Binding-site contacts:
Ligand atom N2 contacts residue TRP529 of chain 1.B at 3.4 Å.
Ligand atom F1 contacts residue HIS516 of chain 1.B at 3.0 Å.
Ligand atom N4 contacts residue GLY193 of chain 1.B at 2.9 Å (h-bond).
Ligand atom F3 contacts residue HIS516 of chain 1.B at 3.0 Å.
Ligand atom C7 contacts residue TRP529 of chain 1.B at 3.2 Å (hydrophobic).
Ligand atom N3 contacts residue ARG227 of chain 1.B at 3.3 Å.
Ligand atom C16 contacts residue ARG227 of chain 1.B at 3.8 Å.
Ligand atom F2 contacts residue HIS516 of chain 1.B at 2.7 Å.
Ligand atom F3 contacts residue SER46 of chain 1.B at 3.7 Å.
Ligand atom S1 contacts residue ARG537 of chain 1.B at 3.8 Å.
Ligand atom N4 contacts residue MET225 of chain 1.B at 2.9 Å (h-bond).
Ligand atom C12 contacts residue GLU44 of chain 1.B at 3.6 Å.
Ligand atom N3 contacts residue PRO41 of chain 1.B at 3.6 Å.
Ligand atom C1 contacts residue GLU44 of chain 1.B at 3.3 Å.
Ligand atom O3 contacts residue ARG227 of chain 1.B at 3.5 Å (salt-bridge).
Ligand atom N5 contacts residue ARG537 of chain 1.B at 3.1 Å (salt-bridge).
Ligand atom N4 contacts residue PRO41 of chain 1.B at 3.8 Å.
Ligand atom C7 contacts residue ALA533 of chain 1.B at 3.8 Å (hydrophobic).
Ligand atom C17 contacts residue PRO41 of chain 1.B at 3.7 Å (hydrophobic).
Ligand atom C11 contacts residue ALA533 of chain 1.B at 3.8 Å (hydrophobic).
Ligand atom C10 contacts residue ALA533 of chain 1.B at 3.4 Å (hydrophobic).
Ligand atom C4 contacts residue GLU44 of chain 1.B at 3.7 Å.
Ligand atom O2 contacts residue TRP529 of chain 1.B at 3.5 Å.
Ligand atom C17 contacts residue ARG227 of chain 1.B at 3.6 Å.
Ligand atom C8 contacts residue ALA533 of chain 1.B at 3.6 Å (hydrophobic).
Ligand atom C6 contacts residue ALA533 of chain 1.B at 3.7 Å (hydrophobic).
Ligand atom F3 contacts residue GLU44 of chain 1.B at 3.2 Å.
Ligand atom C14 contacts residue HIS516 of chain 1.B at 3.0 Å.
Ligand atom O1 contacts residue ARG537 of chain 1.B at 3.2 Å (salt-bridge).
Ligand atom C9 contacts residue ALA533 of chain 1.B at 3.3 Å (hydrophobic).
Ligand atom F1 contacts residue ARG537 of chain 1.B at 3.5 Å.
Ligand atom N4 contacts residue ARG227 of chain 1.B at 3.3 Å (salt-bridge).
Ligand atom O2 contacts residue ASP229 of chain 1.B at 3.5 Å (salt-bridge).
Ligand atom O2 contacts residue ARG227 of chain 1.B at 3.6 Å.
Ligand atom C6 contacts residue TRP529 of chain 1.B at 3.5 Å (hydrophobic).
Ligand atom O3 contacts residue TRP529 of chain 1.B at 3.5 Å.
Ligand atom O3 contacts residue LYS526 of chain 1.B at 3.4 Å.
Ligand atom N4 contacts residue ASN221 of chain 1.B at 3.7 Å.
Ligand atom N5 contacts residue VAL40 of chain 1.B at 3.5 Å.
Ligand atom C13 contacts residue GLU44 of chain 1.B at 3.1 Å.

A protein and the small-molecule ligand that binds it are described below.
Small molecule (SMILES): CC#C[C@H]1CN(S(=O)(=O)c2ccc(N)nc2)CCN1c1ccc(S(=N)(=O)C(F)(F)F)cc1

Sequence of chain 1.B:
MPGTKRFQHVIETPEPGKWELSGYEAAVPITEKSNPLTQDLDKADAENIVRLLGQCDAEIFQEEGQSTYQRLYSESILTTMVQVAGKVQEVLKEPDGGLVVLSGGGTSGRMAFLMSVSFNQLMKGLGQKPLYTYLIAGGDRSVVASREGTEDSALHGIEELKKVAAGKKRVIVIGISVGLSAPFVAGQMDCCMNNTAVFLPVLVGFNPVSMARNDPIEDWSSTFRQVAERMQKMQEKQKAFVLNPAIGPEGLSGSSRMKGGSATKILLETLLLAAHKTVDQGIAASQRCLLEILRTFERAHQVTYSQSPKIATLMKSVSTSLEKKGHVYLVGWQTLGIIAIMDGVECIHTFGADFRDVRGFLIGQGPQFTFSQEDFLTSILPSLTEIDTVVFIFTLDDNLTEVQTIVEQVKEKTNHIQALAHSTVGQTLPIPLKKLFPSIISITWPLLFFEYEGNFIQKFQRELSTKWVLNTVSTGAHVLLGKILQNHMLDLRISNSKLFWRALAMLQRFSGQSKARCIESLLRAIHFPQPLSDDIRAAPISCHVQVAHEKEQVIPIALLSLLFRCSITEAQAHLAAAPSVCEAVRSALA